A small-molecule ligand and the protein it binds are described below.
Small molecule (SMILES): NC(=[NH2+])NCCC[C@H](N)C(=O)O

Sequence of chain 1.C:
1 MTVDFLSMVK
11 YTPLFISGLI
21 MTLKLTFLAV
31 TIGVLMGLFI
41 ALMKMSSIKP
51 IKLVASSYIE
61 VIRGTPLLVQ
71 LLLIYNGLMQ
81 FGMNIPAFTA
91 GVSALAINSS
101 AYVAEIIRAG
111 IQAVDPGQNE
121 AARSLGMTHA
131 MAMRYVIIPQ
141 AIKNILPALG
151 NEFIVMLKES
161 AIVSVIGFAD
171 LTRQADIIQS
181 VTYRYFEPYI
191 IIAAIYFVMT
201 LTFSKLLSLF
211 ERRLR

Binding-site contacts:
Ligand atom CB contacts residue GLU159 of chain 1.C at 3.5 Å.
Ligand atom O contacts residue LYS158 of chain 1.D at 2.9 Å (salt-bridge).
Ligand atom NE contacts residue ASN98 of chain 1.C at 2.8 Å (h-bond).
Ligand atom NH2 contacts residue GLU152 of chain 1.C at 3.0 Å (salt-bridge).
Ligand atom OXT contacts residue LEU67 of chain 1.C at 2.8 Å (h-bond).
Ligand atom CB contacts residue GLU159 of chain 1.D at 4.0 Å.
Ligand atom CD contacts residue ASN98 of chain 1.C at 3.9 Å.
Ligand atom CZ contacts residue TYR102 of chain 1.C at 3.4 Å (hydrophobic).
Ligand atom CZ contacts residue GLU152 of chain 1.C at 3.7 Å.
Ligand atom O contacts residue TYR102 of chain 1.C at 3.9 Å.
Ligand atom CG contacts residue ASN98 of chain 1.C at 4.0 Å.
Ligand atom CD contacts residue TYR102 of chain 1.C at 3.8 Å (hydrophobic).
Ligand atom C contacts residue GLU159 of chain 1.D at 4.4 Å.
Ligand atom N contacts residue GLU159 of chain 1.D at 2.9 Å (salt-bridge).
Ligand atom CG contacts residue TYR102 of chain 1.C at 3.9 Å (hydrophobic).
Ligand atom NH2 contacts residue VAL155 of chain 1.C at 3.8 Å.
Ligand atom CZ contacts residue MET156 of chain 1.C at 4.0 Å (hydrophobic).
Ligand atom CD contacts residue GLU159 of chain 1.C at 3.9 Å.
Ligand atom C contacts residue LYS158 of chain 1.D at 4.1 Å.
Ligand atom N contacts residue GLU159 of chain 1.C at 2.9 Å (salt-bridge).
Ligand atom NH1 contacts residue SER99 of chain 1.C at 3.8 Å.
Ligand atom NH1 contacts residue MET156 of chain 1.C at 3.5 Å (h-bond).
Ligand atom CZ contacts residue ASN98 of chain 1.C at 3.3 Å.
Ligand atom N contacts residue ARG1 of chain 1.J at 3.4 Å (salt-bridge).
Ligand atom NH1 contacts residue TYR102 of chain 1.C at 3.2 Å.
Ligand atom C contacts residue LEU67 of chain 1.C at 3.8 Å (hydrophobic).
Ligand atom CA contacts residue GLU159 of chain 1.D at 3.2 Å.
Ligand atom CB contacts residue TYR102 of chain 1.C at 4.1 Å (hydrophobic).
Ligand atom O contacts residue PRO66 of chain 1.C at 4.0 Å.
Ligand atom NE contacts residue TYR102 of chain 1.C at 3.3 Å.
Ligand atom O contacts residue LEU67 of chain 1.C at 4.0 Å.
Ligand atom C contacts residue PRO66 of chain 1.C at 4.3 Å (hydrophobic).
Ligand atom OXT contacts residue PRO66 of chain 1.C at 3.8 Å.
Ligand atom CA contacts residue GLU159 of chain 1.C at 3.8 Å.
Ligand atom NH2 contacts residue TYR102 of chain 1.C at 3.9 Å.
Ligand atom NH1 contacts residue ASN98 of chain 1.C at 3.0 Å (h-bond).
Ligand atom O contacts residue THR65 of chain 1.C at 4.0 Å.
Ligand atom CG contacts residue GLU159 of chain 1.C at 3.5 Å.
Ligand atom NH1 contacts residue GLU152 of chain 1.C at 2.8 Å (salt-bridge).

Sequence of chain 1.D:
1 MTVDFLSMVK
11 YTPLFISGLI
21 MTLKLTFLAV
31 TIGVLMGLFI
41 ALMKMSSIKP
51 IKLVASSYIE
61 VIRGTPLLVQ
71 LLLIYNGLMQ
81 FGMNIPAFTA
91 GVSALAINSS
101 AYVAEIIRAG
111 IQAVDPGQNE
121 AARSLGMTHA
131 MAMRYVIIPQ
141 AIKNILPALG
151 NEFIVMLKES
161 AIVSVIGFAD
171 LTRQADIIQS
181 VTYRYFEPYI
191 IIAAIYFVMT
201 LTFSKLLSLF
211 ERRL